Sequence of chain 1.C:
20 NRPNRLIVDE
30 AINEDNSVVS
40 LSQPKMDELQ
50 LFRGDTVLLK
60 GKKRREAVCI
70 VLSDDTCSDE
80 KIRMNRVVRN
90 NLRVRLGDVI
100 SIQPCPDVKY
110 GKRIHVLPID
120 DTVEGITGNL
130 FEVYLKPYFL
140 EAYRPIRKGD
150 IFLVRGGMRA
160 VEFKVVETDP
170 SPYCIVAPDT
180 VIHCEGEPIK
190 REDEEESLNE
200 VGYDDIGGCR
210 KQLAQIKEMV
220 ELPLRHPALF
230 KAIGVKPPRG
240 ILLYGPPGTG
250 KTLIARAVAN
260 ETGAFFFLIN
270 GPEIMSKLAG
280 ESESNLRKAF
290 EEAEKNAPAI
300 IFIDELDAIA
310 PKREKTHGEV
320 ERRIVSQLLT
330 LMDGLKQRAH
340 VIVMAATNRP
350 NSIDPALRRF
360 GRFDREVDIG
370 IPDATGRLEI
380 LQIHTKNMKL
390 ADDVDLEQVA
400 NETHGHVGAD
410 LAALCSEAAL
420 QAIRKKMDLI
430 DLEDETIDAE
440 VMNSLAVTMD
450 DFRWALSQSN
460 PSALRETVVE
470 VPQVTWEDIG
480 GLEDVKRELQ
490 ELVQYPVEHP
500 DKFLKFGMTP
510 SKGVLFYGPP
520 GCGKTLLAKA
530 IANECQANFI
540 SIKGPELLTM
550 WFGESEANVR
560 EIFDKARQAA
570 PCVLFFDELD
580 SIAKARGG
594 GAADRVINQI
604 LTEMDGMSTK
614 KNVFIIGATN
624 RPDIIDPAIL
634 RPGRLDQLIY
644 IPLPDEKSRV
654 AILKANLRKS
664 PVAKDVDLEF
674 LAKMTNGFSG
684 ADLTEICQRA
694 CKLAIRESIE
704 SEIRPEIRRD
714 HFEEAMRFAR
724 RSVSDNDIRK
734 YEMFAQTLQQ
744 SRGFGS

The small molecule below binds the protein below.
Small molecule (SMILES): Nc1ncnc2c1ncn2[C@@H]1O[C@H](COP(=O)(O)OP(=O)(O)OP(O)(O)=S)[C@@H](O)[C@H]1O

Sequence of chain 1.D:
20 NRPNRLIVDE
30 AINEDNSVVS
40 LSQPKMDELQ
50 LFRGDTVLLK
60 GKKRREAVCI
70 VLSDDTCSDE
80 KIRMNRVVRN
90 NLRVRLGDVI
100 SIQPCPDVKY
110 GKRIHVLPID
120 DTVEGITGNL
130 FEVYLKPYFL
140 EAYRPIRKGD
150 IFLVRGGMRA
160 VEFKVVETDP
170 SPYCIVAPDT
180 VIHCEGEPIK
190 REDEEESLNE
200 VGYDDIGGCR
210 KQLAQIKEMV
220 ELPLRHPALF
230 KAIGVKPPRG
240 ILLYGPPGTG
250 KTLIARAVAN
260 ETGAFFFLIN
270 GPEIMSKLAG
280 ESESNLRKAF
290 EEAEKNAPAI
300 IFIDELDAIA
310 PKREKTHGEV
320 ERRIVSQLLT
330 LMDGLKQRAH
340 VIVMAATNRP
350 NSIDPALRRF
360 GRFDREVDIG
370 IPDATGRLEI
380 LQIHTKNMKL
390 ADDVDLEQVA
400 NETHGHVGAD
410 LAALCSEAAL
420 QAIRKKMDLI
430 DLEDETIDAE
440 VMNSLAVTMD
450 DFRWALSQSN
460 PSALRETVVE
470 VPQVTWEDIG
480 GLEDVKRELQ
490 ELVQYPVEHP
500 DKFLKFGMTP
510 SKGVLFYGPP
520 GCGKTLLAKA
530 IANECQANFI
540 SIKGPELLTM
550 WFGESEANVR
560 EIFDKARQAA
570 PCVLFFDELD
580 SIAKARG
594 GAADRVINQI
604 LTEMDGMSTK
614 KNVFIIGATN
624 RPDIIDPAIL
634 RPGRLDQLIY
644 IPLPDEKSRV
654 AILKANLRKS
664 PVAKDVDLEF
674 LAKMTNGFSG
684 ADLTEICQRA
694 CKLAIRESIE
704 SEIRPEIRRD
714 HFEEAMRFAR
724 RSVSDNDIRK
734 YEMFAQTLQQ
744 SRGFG

Binding-site contacts:
Ligand atom O3B contacts residue MG1 of chain 1.S at 3.2 Å.
Ligand atom O1A contacts residue GLY249 of chain 1.C at 3.5 Å.
Ligand atom O1A contacts residue THR251 of chain 1.C at 3.4 Å.
Ligand atom O3A contacts residue GLY249 of chain 1.C at 2.8 Å (h-bond).
Ligand atom C8 contacts residue GLY407 of chain 1.C at 3.6 Å.
Ligand atom O1B contacts residue GLY249 of chain 1.C at 3.5 Å (h-bond).
Ligand atom PB contacts residue MG1 of chain 1.S at 3.2 Å.
Ligand atom C8 contacts residue ALA408 of chain 1.C at 3.6 Å (hydrophobic).
Ligand atom C8 contacts residue GLY249 of chain 1.C at 3.6 Å.
Ligand atom PG contacts residue MG1 of chain 1.S at 3.2 Å.
Ligand atom C2 contacts residue ASP204 of chain 1.C at 3.2 Å.
Ligand atom O1B contacts residue LYS250 of chain 1.C at 3.0 Å (salt-bridge).
Ligand atom C6 contacts residue GLY206 of chain 1.C at 3.6 Å.
Ligand atom O4' contacts residue ALA408 of chain 1.C at 3.2 Å.
Ligand atom N3 contacts residue HIS383 of chain 1.C at 3.1 Å (h-bond).
Ligand atom C2 contacts residue HIS383 of chain 1.C at 3.6 Å.
Ligand atom O3G contacts residue PRO246 of chain 1.C at 3.4 Å.
Ligand atom O3A contacts residue THR248 of chain 1.C at 3.5 Å (h-bond).
Ligand atom N1 contacts residue GLY206 of chain 1.C at 3.2 Å (h-bond).
Ligand atom N6 contacts residue GLY206 of chain 1.C at 2.8 Å (h-bond).
Ligand atom O2B contacts residue MG1 of chain 1.S at 2.1 Å.
Ligand atom O2' contacts residue HIS383 of chain 1.C at 3.2 Å.
Ligand atom N7 contacts residue THR248 of chain 1.C at 2.8 Å (h-bond).
Ligand atom O3G contacts residue LYS250 of chain 1.C at 3.0 Å (salt-bridge).
Ligand atom O3A contacts residue GLY247 of chain 1.C at 3.6 Å.
Ligand atom N7 contacts residue GLY407 of chain 1.C at 3.6 Å.
Ligand atom O1A contacts residue LEU252 of chain 1.C at 3.1 Å (h-bond).
Ligand atom N6 contacts residue THR248 of chain 1.C at 3.6 Å.
Ligand atom S1G contacts residue ARG358 of chain 1.D at 3.6 Å.
Ligand atom O2B contacts residue THR251 of chain 1.C at 2.8 Å (h-bond).
Ligand atom N7 contacts residue GLY249 of chain 1.C at 3.3 Å.
Ligand atom C8 contacts residue GLY247 of chain 1.C at 3.3 Å.
Ligand atom O3G contacts residue ASN347 of chain 1.C at 2.8 Å (h-bond).
Ligand atom O1B contacts residue THR248 of chain 1.C at 3.4 Å (h-bond).
Ligand atom O3B contacts residue GLY247 of chain 1.C at 3.2 Å (h-bond).
Ligand atom N9 contacts residue GLY407 of chain 1.C at 3.5 Å.
Ligand atom O2' contacts residue ALA411 of chain 1.C at 3.6 Å.
Ligand atom O3A contacts residue LYS250 of chain 1.C at 3.6 Å (salt-bridge).
Ligand atom O2B contacts residue LYS250 of chain 1.C at 3.6 Å.
Ligand atom O2G contacts residue MG1 of chain 1.S at 2.1 Å.